Binding-site contacts:
Ligand atom C8 contacts residue TYR50 of chain 1.E at 4.1 Å (hydrophobic).
Ligand atom O5 contacts residue ASN105 of chain 1.E at 2.4 Å (h-bond).
Ligand atom O6 contacts residue VAL95 of chain 1.E at 2.9 Å (h-bond).
Ligand atom N2 contacts residue ASN105 of chain 1.E at 2.9 Å (h-bond).
Ligand atom O7 contacts residue ASN105 of chain 1.E at 4.0 Å.
Ligand atom C2 contacts residue ASN105 of chain 1.E at 2.5 Å.
Ligand atom C5 contacts residue VAL95 of chain 1.E at 4.5 Å (hydrophobic).
Ligand atom C8 contacts residue PRO48 of chain 1.E at 4.4 Å (hydrophobic).
Ligand atom C1 contacts residue ASN105 of chain 1.E at 1.4 Å.
Ligand atom C4 contacts residue ASN105 of chain 1.E at 4.3 Å.
Ligand atom O6 contacts residue ALA96 of chain 1.E at 4.3 Å.
Ligand atom C5 contacts residue ASN105 of chain 1.E at 3.6 Å.
Ligand atom C6 contacts residue VAL95 of chain 1.E at 3.6 Å (hydrophobic).
Ligand atom O5 contacts residue VAL95 of chain 1.E at 4.5 Å.
Ligand atom C7 contacts residue ASN105 of chain 1.E at 3.6 Å.
Ligand atom C3 contacts residue ASN105 of chain 1.E at 3.8 Å.
Ligand atom O5 contacts residue ALA96 of chain 1.E at 4.5 Å.

A small-molecule ligand and the protein it binds are described below.
Small molecule (SMILES): CC(=O)N[C@H]1[C@H](O[C@H]2[C@H](O)[C@@H](NC(C)=O)CO[C@@H]2CO)O[C@H](CO)[C@@H](O[C@@H]2O[C@H](CO)[C@@H](O)[C@H](O)[C@@H]2O)[C@@H]1O

Sequence of chain 1.E:
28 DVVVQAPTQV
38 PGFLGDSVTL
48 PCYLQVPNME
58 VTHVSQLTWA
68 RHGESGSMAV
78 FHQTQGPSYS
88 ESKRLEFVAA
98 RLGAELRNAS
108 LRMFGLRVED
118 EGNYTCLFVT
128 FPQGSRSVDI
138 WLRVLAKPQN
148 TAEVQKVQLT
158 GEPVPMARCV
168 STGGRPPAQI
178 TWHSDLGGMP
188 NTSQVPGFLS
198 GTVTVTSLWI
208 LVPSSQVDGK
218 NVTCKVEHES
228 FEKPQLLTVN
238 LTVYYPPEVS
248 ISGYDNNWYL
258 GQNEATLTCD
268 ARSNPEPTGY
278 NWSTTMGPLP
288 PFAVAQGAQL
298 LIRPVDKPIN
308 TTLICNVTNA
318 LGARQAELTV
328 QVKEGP